Sequence of chain 2.A:
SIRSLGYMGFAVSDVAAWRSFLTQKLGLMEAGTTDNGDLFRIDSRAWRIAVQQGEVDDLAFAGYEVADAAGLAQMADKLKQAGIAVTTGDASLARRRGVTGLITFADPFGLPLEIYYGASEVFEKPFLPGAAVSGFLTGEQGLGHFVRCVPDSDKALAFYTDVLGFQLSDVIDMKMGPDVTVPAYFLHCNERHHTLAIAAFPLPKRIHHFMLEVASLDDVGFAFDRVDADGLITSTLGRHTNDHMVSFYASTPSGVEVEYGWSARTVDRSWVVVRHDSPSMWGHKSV

A protein and the small-molecule ligand that binds it are described below.
Small molecule (SMILES): Oc1cccc(-c2ccccc2Cl)c1O

Binding-site contacts:
Ligand atom OA3 contacts residue GLU259 of chain 2.A at 3.3 Å (salt-bridge).
Ligand atom CB3 contacts residue MET174 of chain 2.A at 4.0 Å (hydrophobic).
Ligand atom CA2 contacts residue HIS240 of chain 2.A at 3.5 Å.
Ligand atom CA3 contacts residue HIS194 of chain 2.A at 3.6 Å.
Ligand atom OA2 contacts residue TYR249 of chain 2.A at 2.6 Å (h-bond).
Ligand atom OA2 contacts residue HIS209 of chain 2.A at 2.9 Å.
Ligand atom CA1 contacts residue HIS240 of chain 2.A at 3.5 Å.
Ligand atom CB2 contacts residue MET174 of chain 2.A at 3.7 Å (hydrophobic).
Ligand atom OA2 contacts residue FE21 of chain 2.B at 2.1 Å.
Ligand atom CA4 contacts residue HIS194 of chain 2.A at 3.8 Å.
Ligand atom OA3 contacts residue HIS145 of chain 2.A at 3.3 Å (h-bond).
Ligand atom CA5 contacts residue HIS240 of chain 2.A at 3.4 Å.
Ligand atom CB1 contacts residue MET174 of chain 2.A at 3.8 Å (hydrophobic).
Ligand atom OA3 contacts residue FE21 of chain 2.B at 2.3 Å.
Ligand atom CA3 contacts residue HIS240 of chain 2.A at 3.3 Å.
Ligand atom OA2 contacts residue HIS240 of chain 2.A at 4.0 Å.
Ligand atom CL1 contacts residue PHE186 of chain 2.A at 3.9 Å.
Ligand atom CA1 contacts residue TYR249 of chain 2.A at 3.5 Å (hydrophobic).
Ligand atom CA5 contacts residue ILE172 of chain 2.A at 3.9 Å (hydrophobic).
Ligand atom CA3 contacts residue PHE186 of chain 2.A at 3.9 Å (hydrophobic).
Ligand atom CA4 contacts residue PHE186 of chain 2.A at 3.6 Å (hydrophobic).
Ligand atom CA5 contacts residue ASN242 of chain 2.A at 3.2 Å.
Ligand atom CB1 contacts residue TYR249 of chain 2.A at 3.6 Å (hydrophobic).
Ligand atom CA2 contacts residue TYR249 of chain 2.A at 3.1 Å (hydrophobic).
Ligand atom OA3 contacts residue HIS240 of chain 2.A at 3.7 Å.
Ligand atom CB3 contacts residue PHE201 of chain 2.A at 3.7 Å (hydrophobic).
Ligand atom CA4 contacts residue HIS240 of chain 2.A at 3.5 Å.
Ligand atom CA3 contacts residue FE21 of chain 2.B at 3.0 Å.
Ligand atom CL1 contacts residue HIS209 of chain 2.A at 4.0 Å.
Ligand atom CA6 contacts residue HIS240 of chain 2.A at 3.6 Å.
Ligand atom OA3 contacts residue HIS194 of chain 2.A at 3.0 Å (h-bond).
Ligand atom CL1 contacts residue VAL147 of chain 2.A at 3.5 Å.
Ligand atom OA2 contacts residue GLU259 of chain 2.A at 3.4 Å (salt-bridge).
Ligand atom CA6 contacts residue PHE186 of chain 2.A at 3.6 Å (hydrophobic).
Ligand atom CB6 contacts residue TYR249 of chain 2.A at 3.6 Å (hydrophobic).
Ligand atom CA6 contacts residue PRO279 of chain 2.A at 3.8 Å (hydrophobic).
Ligand atom CA4 contacts residue ASN242 of chain 2.A at 3.3 Å.
Ligand atom CA3 contacts residue TYR249 of chain 2.A at 3.9 Å (hydrophobic).
Ligand atom CA2 contacts residue FE21 of chain 2.B at 3.0 Å.
Ligand atom CA5 contacts residue PHE186 of chain 2.A at 3.6 Å (hydrophobic).